Binding-site contacts:
Ligand atom C3 contacts residue TYR171 of chain 1.A at 3.8 Å (hydrophobic).
Ligand atom C1 contacts residue TYR171 of chain 1.A at 3.6 Å (hydrophobic).
Ligand atom C7 contacts residue GLY201 of chain 1.A at 3.8 Å.
Ligand atom N2 contacts residue GLY201 of chain 1.A at 3.8 Å.
Ligand atom O6 contacts residue TRP199 of chain 1.A at 3.6 Å.
Ligand atom C3 contacts residue GLY201 of chain 1.A at 4.0 Å.
Ligand atom C4 contacts residue ASP203 of chain 1.A at 3.5 Å.
Ligand atom C8 contacts residue ILE248 of chain 1.A at 3.9 Å (hydrophobic).
Ligand atom C7 contacts residue ASP204 of chain 1.A at 3.1 Å.
Ligand atom O1 contacts residue ASP204 of chain 1.A at 4.0 Å.
Ligand atom O3 contacts residue ASP204 of chain 1.A at 4.0 Å.
Ligand atom C2 contacts residue TYR171 of chain 1.A at 4.0 Å (hydrophobic).
Ligand atom O4 contacts residue TYR174 of chain 1.A at 3.3 Å.
Ligand atom O6 contacts residue PHE165 of chain 1.A at 3.8 Å.
Ligand atom C5 contacts residue TYR174 of chain 1.A at 4.0 Å (hydrophobic).
Ligand atom C6 contacts residue PHE165 of chain 1.A at 3.5 Å (hydrophobic).
Ligand atom C8 contacts residue PHE245 of chain 1.A at 4.0 Å (hydrophobic).
Ligand atom N2 contacts residue ASP204 of chain 1.A at 2.7 Å (salt-bridge).
Ligand atom O2 contacts residue TYR171 of chain 1.A at 3.9 Å.
Ligand atom C8 contacts residue ASP204 of chain 1.A at 3.4 Å.
Ligand atom O7 contacts residue ARG244 of chain 1.A at 2.9 Å (salt-bridge).
Ligand atom O3 contacts residue GOL1 of chain 1.M at 3.5 Å.
Ligand atom N2 contacts residue TYR171 of chain 1.A at 4.0 Å.
Ligand atom C7 contacts residue ARG244 of chain 1.A at 3.8 Å.
Ligand atom C6 contacts residue TYR174 of chain 1.A at 3.7 Å (hydrophobic).
Ligand atom O3 contacts residue GLY200 of chain 1.A at 3.6 Å.
Ligand atom O7 contacts residue TRP199 of chain 1.A at 3.9 Å.
Ligand atom C3 contacts residue ASP203 of chain 1.A at 3.4 Å.
Ligand atom C3 contacts residue ASP204 of chain 1.A at 3.8 Å.
Ligand atom C2 contacts residue ASP204 of chain 1.A at 3.7 Å.
Ligand atom O5 contacts residue TYR171 of chain 1.A at 3.3 Å.
Ligand atom C5 contacts residue TYR171 of chain 1.A at 3.8 Å (hydrophobic).
Ligand atom O4 contacts residue GOL1 of chain 1.M at 3.1 Å.
Ligand atom O3 contacts residue ASP203 of chain 1.A at 2.6 Å (salt-bridge).
Ligand atom C4 contacts residue GOL1 of chain 1.M at 3.8 Å.
Ligand atom C1 contacts residue TYR171 of chain 1.A at 3.7 Å (hydrophobic).
Ligand atom O4 contacts residue ASP203 of chain 1.A at 2.5 Å (salt-bridge).
Ligand atom C8 contacts residue GLY201 of chain 1.A at 3.8 Å.
Ligand atom C7 contacts residue ASP204 of chain 1.A at 3.5 Å.
Ligand atom O3 contacts residue GLY201 of chain 1.A at 2.7 Å (h-bond).

Sequence of chain 1.A:
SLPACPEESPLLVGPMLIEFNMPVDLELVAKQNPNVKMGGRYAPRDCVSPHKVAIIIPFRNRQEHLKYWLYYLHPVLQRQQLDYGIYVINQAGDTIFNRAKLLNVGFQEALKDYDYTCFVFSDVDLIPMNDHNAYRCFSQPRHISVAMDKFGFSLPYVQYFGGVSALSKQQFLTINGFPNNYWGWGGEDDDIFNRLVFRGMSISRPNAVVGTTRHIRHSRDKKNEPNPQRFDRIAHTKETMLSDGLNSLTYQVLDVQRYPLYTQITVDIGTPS

The protein below binds the small molecule below.
Small molecule (SMILES): CO[C@H]1O[C@H](CO[C@@H]2O[C@H](CO)[C@@H](O)[C@H](O)[C@H]2NC(C)=O)[C@@H](O)[C@H](O)[C@@H]1O